Sequence of chain 2.A:
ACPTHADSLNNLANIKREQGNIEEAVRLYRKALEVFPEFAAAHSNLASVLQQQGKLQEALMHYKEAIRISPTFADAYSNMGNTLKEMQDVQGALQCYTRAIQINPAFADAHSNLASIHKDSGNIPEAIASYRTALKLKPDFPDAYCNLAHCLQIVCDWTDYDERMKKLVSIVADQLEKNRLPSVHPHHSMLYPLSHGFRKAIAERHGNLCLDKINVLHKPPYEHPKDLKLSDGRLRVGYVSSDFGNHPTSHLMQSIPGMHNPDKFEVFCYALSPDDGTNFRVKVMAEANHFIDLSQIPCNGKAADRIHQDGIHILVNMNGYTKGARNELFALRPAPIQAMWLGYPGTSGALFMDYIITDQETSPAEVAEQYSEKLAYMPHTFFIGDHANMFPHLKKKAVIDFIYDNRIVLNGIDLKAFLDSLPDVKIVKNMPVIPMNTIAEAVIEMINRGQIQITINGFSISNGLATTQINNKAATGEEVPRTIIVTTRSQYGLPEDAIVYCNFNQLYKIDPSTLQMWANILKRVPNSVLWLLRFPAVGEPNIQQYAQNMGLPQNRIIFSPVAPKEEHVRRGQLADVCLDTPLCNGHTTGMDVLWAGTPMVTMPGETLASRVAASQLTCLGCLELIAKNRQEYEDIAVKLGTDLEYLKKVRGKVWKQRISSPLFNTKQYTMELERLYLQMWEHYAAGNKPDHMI

This protein binds this small molecule.
Small molecule (SMILES): C[C@H](NC(=O)[C@@H](NC(=O)[C@H](CC(N)=O)NC(=O)[C@@H](NC(=O)[C@@H](NC(=O)CNC(=O)[C@@H](NC(=O)[C@@H](N)CCC(=O)O)[C@@H](C)O)[C@@H](C)O)[C@@H](C)O)[C@@H](C)O)C(=O)N[C@H](C(=O)N[C@H](C(=O)N[C@@H](C)C(=O)N[C@H](C(=O)N[C@H](C=O)CO)[C@@H](C)O)[C@@H](C)O)[C@@H](C)O

Binding-site contacts:
Ligand atom CG2 contacts residue SER118 of chain 2.A at 3.5 Å.
Ligand atom O contacts residue ASN47 of chain 2.A at 2.7 Å (h-bond).
Ligand atom OG1 contacts residue ASP145 of chain 2.A at 2.7 Å (salt-bridge).
Ligand atom N contacts residue ASP122 of chain 2.A at 3.1 Å (salt-bridge).
Ligand atom OG1 contacts residue PHE109 of chain 2.A at 3.5 Å.
Ligand atom O contacts residue ASN115 of chain 2.A at 2.8 Å (h-bond).
Ligand atom N contacts residue ASN115 of chain 2.A at 2.8 Å (h-bond).
Ligand atom CG2 contacts residue ASN84 of chain 2.A at 3.4 Å.
Ligand atom CG contacts residue GLN53 of chain 2.A at 3.3 Å.
Ligand atom O contacts residue ASN81 of chain 2.A at 2.9 Å (h-bond).
Ligand atom CB contacts residue ASP145 of chain 2.A at 3.5 Å.
Ligand atom CB contacts residue ASP9 of chain 2.A at 3.1 Å.
Ligand atom OE2 contacts residue LYS325 of chain 2.A at 3.0 Å (salt-bridge).
Ligand atom CB contacts residue ASP122 of chain 2.A at 3.3 Å.
Ligand atom CG2 contacts residue ASN149 of chain 2.A at 3.5 Å.
Ligand atom OG1 contacts residue ASN84 of chain 2.A at 3.2 Å.
Ligand atom O contacts residue ASN16 of chain 2.A at 3.2 Å (h-bond).
Ligand atom ND2 contacts residue GLN53 of chain 2.A at 2.6 Å (h-bond).
Ligand atom N contacts residue ASN47 of chain 2.A at 2.9 Å (h-bond).
Ligand atom CB contacts residue ASP77 of chain 2.A at 3.5 Å.
Ligand atom OD1 contacts residue GLN53 of chain 2.A at 3.1 Å (h-bond).
Ligand atom CB contacts residue ASN84 of chain 2.A at 3.1 Å.
Ligand atom OD1 contacts residue ASN84 of chain 2.A at 2.8 Å (h-bond).
Ligand atom OE1 contacts residue LYS87 of chain 2.A at 3.5 Å (salt-bridge).
Ligand atom O contacts residue LYS87 of chain 2.A at 3.1 Å (salt-bridge).
Ligand atom O contacts residue ASN12 of chain 2.A at 3.1 Å (h-bond).
Ligand atom OE2 contacts residue GLN90 of chain 2.A at 2.8 Å (h-bond).
Ligand atom CG contacts residue ASP122 of chain 2.A at 3.4 Å.
Ligand atom CB contacts residue ASP111 of chain 2.A at 3.4 Å.
Ligand atom OG1 contacts residue ASP111 of chain 2.A at 2.5 Å (salt-bridge).
Ligand atom O contacts residue ASN84 of chain 2.A at 3.1 Å (h-bond).
Ligand atom CA contacts residue ASN115 of chain 2.A at 3.5 Å.
Ligand atom OG1 contacts residue ASP77 of chain 2.A at 2.7 Å (salt-bridge).
Ligand atom OE1 contacts residue GLN90 of chain 2.A at 3.5 Å (h-bond).
Ligand atom OG1 contacts residue ASP122 of chain 2.A at 2.4 Å (salt-bridge).
Ligand atom CA contacts residue ASN81 of chain 2.A at 3.4 Å.
Ligand atom CB contacts residue ASP122 of chain 2.A at 3.3 Å.
Ligand atom CB contacts residue ASN115 of chain 2.A at 3.4 Å.
Ligand atom N contacts residue ASN81 of chain 2.A at 2.8 Å (h-bond).
Ligand atom C contacts residue ASN84 of chain 2.A at 3.5 Å.